A small-molecule ligand and the protein it binds are described below.
Small molecule (SMILES): CC(C)CCC[C@@H](C)[C@H]1CC[C@H]2[C@@H]3CC=C4C[C@@H](OC(=O)CCC(=O)O)CC[C@]4(C)[C@H]3CC[C@]12C

Binding-site contacts:
Ligand atom CAE contacts residue LEU549 of chain 1.A at 3.8 Å (hydrophobic).
Ligand atom CAB contacts residue PRO330 of chain 1.A at 4.0 Å (hydrophobic).
Ligand atom CAI contacts residue ILE553 of chain 1.A at 3.6 Å (hydrophobic).
Ligand atom CAQ contacts residue LEU326 of chain 1.A at 3.2 Å (hydrophobic).
Ligand atom CBA contacts residue PGT1 of chain 1.I at 4.0 Å.
Ligand atom CAP contacts residue LEU326 of chain 1.A at 3.3 Å (hydrophobic).
Ligand atom CAN contacts residue PGT1 of chain 1.I at 3.7 Å.
Ligand atom CAV contacts residue PRO323 of chain 1.A at 4.4 Å (hydrophobic).
Ligand atom CAQ contacts residue ALA327 of chain 1.A at 3.8 Å (hydrophobic).
Ligand atom CAK contacts residue ALA327 of chain 1.A at 4.3 Å (hydrophobic).
Ligand atom CAQ contacts residue LEU549 of chain 1.A at 3.9 Å (hydrophobic).
Ligand atom CBG contacts residue LEU326 of chain 1.A at 4.2 Å (hydrophobic).
Ligand atom CAK contacts residue ILE553 of chain 1.A at 3.7 Å (hydrophobic).
Ligand atom CAP contacts residue PRO330 of chain 1.A at 4.3 Å (hydrophobic).
Ligand atom CAK contacts residue LEU326 of chain 1.A at 3.7 Å (hydrophobic).
Ligand atom CAJ contacts residue PRO330 of chain 1.A at 3.8 Å (hydrophobic).
Ligand atom CAA contacts residue VAL502 of chain 1.A at 3.7 Å (hydrophobic).
Ligand atom CAC contacts residue PGT1 of chain 1.I at 4.1 Å.
Ligand atom CAK contacts residue PRO323 of chain 1.A at 4.0 Å (hydrophobic).
Ligand atom CAZ contacts residue ILE553 of chain 1.A at 4.4 Å (hydrophobic).
Ligand atom CAI contacts residue LEU326 of chain 1.A at 4.5 Å (hydrophobic).
Ligand atom CAI contacts residue PRO323 of chain 1.A at 3.8 Å (hydrophobic).

Sequence of chain 1.A:
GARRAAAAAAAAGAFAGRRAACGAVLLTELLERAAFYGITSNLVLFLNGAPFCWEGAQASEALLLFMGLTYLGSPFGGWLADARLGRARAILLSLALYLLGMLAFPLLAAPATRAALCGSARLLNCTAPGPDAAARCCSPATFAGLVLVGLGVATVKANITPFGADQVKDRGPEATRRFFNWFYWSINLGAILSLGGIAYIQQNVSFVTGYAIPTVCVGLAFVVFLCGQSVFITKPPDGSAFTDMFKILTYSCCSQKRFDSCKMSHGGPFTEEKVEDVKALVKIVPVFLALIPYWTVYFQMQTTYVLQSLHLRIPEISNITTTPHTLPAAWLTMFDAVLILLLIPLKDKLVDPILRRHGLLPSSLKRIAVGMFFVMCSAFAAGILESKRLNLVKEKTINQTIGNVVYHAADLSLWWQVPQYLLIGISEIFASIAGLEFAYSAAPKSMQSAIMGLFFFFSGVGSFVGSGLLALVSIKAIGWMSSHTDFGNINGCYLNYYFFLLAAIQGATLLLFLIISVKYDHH